Sequence of chain 1.B:
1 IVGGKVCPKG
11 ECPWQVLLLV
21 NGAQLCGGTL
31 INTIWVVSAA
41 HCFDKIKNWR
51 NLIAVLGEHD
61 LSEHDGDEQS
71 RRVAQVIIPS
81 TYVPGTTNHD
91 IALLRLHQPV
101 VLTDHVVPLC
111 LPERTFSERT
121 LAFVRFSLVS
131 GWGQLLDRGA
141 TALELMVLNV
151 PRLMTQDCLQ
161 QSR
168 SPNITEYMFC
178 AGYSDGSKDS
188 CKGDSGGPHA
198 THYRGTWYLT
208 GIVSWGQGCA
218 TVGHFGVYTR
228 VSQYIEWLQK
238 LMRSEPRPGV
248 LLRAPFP

Binding-site contacts:
Ligand atom CM contacts residue GLY213 of chain 1.B at 4.0 Å.
Ligand atom C5 contacts residue SER192 of chain 1.B at 3.5 Å.
Ligand atom CM contacts residue ASP186 of chain 1.B at 3.5 Å.
Ligand atom C1 contacts residue GLY213 of chain 1.B at 4.4 Å.
Ligand atom C5 contacts residue SER211 of chain 1.B at 4.4 Å.
Ligand atom C2 contacts residue CYS216 of chain 1.B at 4.4 Å (hydrophobic).
Ligand atom C2 contacts residue GLY213 of chain 1.B at 4.0 Å.
Ligand atom C2 contacts residue TRP212 of chain 1.B at 4.3 Å (hydrophobic).
Ligand atom C3 contacts residue LYS189 of chain 1.B at 3.9 Å.
Ligand atom C1 contacts residue CYS216 of chain 1.B at 4.5 Å (hydrophobic).
Ligand atom C5 contacts residue CYS188 of chain 1.B at 3.6 Å (hydrophobic).
Ligand atom C2 contacts residue GLY215 of chain 1.B at 3.7 Å.
Ligand atom C4 contacts residue SO41 of chain 1.L at 3.9 Å.
Ligand atom CM contacts residue GLY215 of chain 1.B at 3.5 Å.
Ligand atom C6 contacts residue VAL210 of chain 1.B at 3.9 Å (hydrophobic).
Ligand atom C1 contacts residue SER187 of chain 1.B at 3.3 Å.
Ligand atom C5 contacts residue SO41 of chain 1.L at 4.2 Å.
Ligand atom CM contacts residue SER187 of chain 1.B at 3.3 Å.
Ligand atom CM contacts residue TRP212 of chain 1.B at 3.8 Å (hydrophobic).
Ligand atom C4 contacts residue SER192 of chain 1.B at 3.5 Å.
Ligand atom C3 contacts residue CYS216 of chain 1.B at 4.4 Å (hydrophobic).
Ligand atom C1 contacts residue CYS188 of chain 1.B at 4.0 Å (hydrophobic).
Ligand atom C4 contacts residue SER211 of chain 1.B at 4.3 Å.
Ligand atom C6 contacts residue TRP212 of chain 1.B at 4.0 Å (hydrophobic).
Ligand atom N contacts residue GLY223 of chain 1.B at 3.8 Å.
Ligand atom C6 contacts residue SER211 of chain 1.B at 4.4 Å.
Ligand atom C3 contacts residue CYS188 of chain 1.B at 4.1 Å (hydrophobic).
Ligand atom C5 contacts residue LYS189 of chain 1.B at 4.3 Å.
Ligand atom N contacts residue SER187 of chain 1.B at 3.0 Å (h-bond).
Ligand atom C5 contacts residue VAL210 of chain 1.B at 3.7 Å (hydrophobic).
Ligand atom C1 contacts residue TRP212 of chain 1.B at 4.3 Å (hydrophobic).
Ligand atom C6 contacts residue SER187 of chain 1.B at 3.9 Å.
Ligand atom C4 contacts residue LYS189 of chain 1.B at 4.3 Å.
Ligand atom N contacts residue TRP212 of chain 1.B at 3.6 Å.
Ligand atom C4 contacts residue CYS188 of chain 1.B at 4.3 Å (hydrophobic).
Ligand atom C1 contacts residue GLY215 of chain 1.B at 4.1 Å.
Ligand atom N contacts residue ASP186 of chain 1.B at 3.2 Å (salt-bridge).

A small-molecule ligand and the protein it binds are described below.
Small molecule (SMILES): [NH3+]CC1CCCCC1